Binding-site contacts:
Ligand atom N01 contacts residue 7G51 of chain 1.G at 1.2 Å (h-bond).
Ligand atom C17 contacts residue 7G51 of chain 1.G at 1.1 Å.
Ligand atom N03 contacts residue 7G51 of chain 1.G at 0.8 Å.
Ligand atom C15 contacts residue 7G51 of chain 1.G at 1.2 Å.
Ligand atom C14 contacts residue 7G51 of chain 1.F at 0.6 Å.
Ligand atom C07 contacts residue 7G51 of chain 1.G at 0.8 Å.
Ligand atom C10 contacts residue 7G51 of chain 1.F at 0.5 Å.
Ligand atom C16 contacts residue 7G51 of chain 1.G at 0.3 Å.
Ligand atom N01 contacts residue GLU56 of chain 1.A at 3.1 Å (salt-bridge).
Ligand atom N01 contacts residue 7G51 of chain 1.F at 2.0 Å (h-bond).
Ligand atom C02 contacts residue 7G51 of chain 1.G at 0.5 Å.
Ligand atom C14 contacts residue 7G51 of chain 1.G at 2.1 Å.
Ligand atom C10 contacts residue 7G51 of chain 1.G at 0.8 Å.
Ligand atom C09 contacts residue 7G51 of chain 1.F at 1.0 Å.
Ligand atom C04 contacts residue 7G51 of chain 1.F at 0.5 Å.
Ligand atom C11 contacts residue 7G51 of chain 1.G at 0.2 Å.
Ligand atom C11 contacts residue 7G51 of chain 1.F at 0.7 Å.
Ligand atom C07 contacts residue 7G51 of chain 1.F at 2.6 Å.
Ligand atom C15 contacts residue 7G51 of chain 1.F at 0.7 Å.
Ligand atom C04 contacts residue 7G51 of chain 1.G at 0.5 Å.
Ligand atom C13 contacts residue HIS227 of chain 1.A at 3.3 Å.
Ligand atom C12 contacts residue 7G51 of chain 1.F at 0.7 Å.
Ligand atom C14 contacts residue HIS227 of chain 1.A at 3.0 Å.
Ligand atom C13 contacts residue 7G51 of chain 1.F at 0.7 Å.
Ligand atom C12 contacts residue 7G51 of chain 1.G at 0.7 Å.
Ligand atom C05 contacts residue 7G51 of chain 1.F at 0.7 Å.
Ligand atom N08 contacts residue 7G51 of chain 1.G at 1.1 Å.
Ligand atom C09 contacts residue 7G51 of chain 1.G at 0.6 Å.
Ligand atom N06 contacts residue 7G51 of chain 1.G at 0.8 Å.
Ligand atom N06 contacts residue 7G51 of chain 1.F at 1.4 Å (h-bond).
Ligand atom N08 contacts residue 7G51 of chain 1.F at 1.0 Å.
Ligand atom C02 contacts residue 7G51 of chain 1.F at 0.8 Å.
Ligand atom C13 contacts residue 7G51 of chain 1.G at 1.5 Å.
Ligand atom C17 contacts residue 7G51 of chain 1.F at 0.6 Å.
Ligand atom C16 contacts residue 7G51 of chain 1.F at 0.6 Å.
Ligand atom C05 contacts residue 7G51 of chain 1.G at 0.6 Å.
Ligand atom N03 contacts residue 7G51 of chain 1.F at 1.0 Å (h-bond).
Ligand atom N01 contacts residue LEU90 of chain 1.A at 3.1 Å (h-bond).
Ligand atom N01 contacts residue ARG97 of chain 1.A at 3.1 Å (salt-bridge).
Ligand atom C07 contacts residue GLU56 of chain 1.A at 2.9 Å.

This protein binds this small molecule.
Small molecule (SMILES): Cn1c(N)nc2cc(-c3ccccc3)cnc21

Sequence of chain 1.A:
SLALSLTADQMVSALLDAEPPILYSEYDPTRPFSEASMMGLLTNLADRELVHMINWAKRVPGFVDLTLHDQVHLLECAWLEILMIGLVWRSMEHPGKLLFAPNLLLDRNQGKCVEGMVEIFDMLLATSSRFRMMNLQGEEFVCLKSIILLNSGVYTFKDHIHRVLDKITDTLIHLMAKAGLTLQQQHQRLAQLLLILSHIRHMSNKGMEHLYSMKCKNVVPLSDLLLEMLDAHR